Sequence of chain 1.B:
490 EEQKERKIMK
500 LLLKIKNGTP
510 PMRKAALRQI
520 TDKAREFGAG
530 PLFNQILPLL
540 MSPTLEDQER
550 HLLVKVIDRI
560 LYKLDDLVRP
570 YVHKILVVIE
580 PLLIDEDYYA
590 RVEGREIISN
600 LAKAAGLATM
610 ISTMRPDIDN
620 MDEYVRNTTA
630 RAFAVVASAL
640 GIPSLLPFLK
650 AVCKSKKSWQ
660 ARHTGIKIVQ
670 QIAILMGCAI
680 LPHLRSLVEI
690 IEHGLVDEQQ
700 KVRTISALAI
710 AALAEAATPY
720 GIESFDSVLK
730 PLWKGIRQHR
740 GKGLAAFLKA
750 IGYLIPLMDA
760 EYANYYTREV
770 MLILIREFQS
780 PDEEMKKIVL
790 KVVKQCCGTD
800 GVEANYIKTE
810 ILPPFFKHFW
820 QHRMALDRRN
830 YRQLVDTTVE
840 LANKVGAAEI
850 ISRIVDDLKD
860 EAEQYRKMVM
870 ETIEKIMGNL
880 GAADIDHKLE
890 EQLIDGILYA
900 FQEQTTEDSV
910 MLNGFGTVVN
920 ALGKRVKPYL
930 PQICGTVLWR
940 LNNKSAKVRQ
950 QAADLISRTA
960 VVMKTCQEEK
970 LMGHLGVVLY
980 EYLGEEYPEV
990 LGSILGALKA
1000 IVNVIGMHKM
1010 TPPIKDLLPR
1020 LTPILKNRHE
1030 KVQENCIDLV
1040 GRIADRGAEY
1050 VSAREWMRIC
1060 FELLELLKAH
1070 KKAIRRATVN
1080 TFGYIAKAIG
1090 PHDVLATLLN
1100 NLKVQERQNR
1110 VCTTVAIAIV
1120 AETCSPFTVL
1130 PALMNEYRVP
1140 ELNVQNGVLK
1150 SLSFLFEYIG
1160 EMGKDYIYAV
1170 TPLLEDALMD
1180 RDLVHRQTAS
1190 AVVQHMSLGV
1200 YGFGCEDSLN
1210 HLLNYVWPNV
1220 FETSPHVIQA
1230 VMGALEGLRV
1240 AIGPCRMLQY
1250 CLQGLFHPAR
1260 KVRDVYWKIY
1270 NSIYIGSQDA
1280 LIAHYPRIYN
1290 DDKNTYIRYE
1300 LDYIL

Sequence of chain 1.G:
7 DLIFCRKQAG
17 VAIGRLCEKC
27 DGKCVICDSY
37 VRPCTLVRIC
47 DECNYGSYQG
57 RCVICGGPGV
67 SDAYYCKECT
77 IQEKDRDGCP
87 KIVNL

The small molecule below binds the protein below.
Small molecule (SMILES): CC[C@H](O)[C@@H](C)[C@H]1O[C@@H]1C[C@@](C)(O)/C=C/C=C(\C)[C@H]1OC(=O)C[C@H](O)CC[C@@](C)(O)[C@@H](OC(=O)N2CCN(C3CCCCCC3)CC2)/C=C/[C@@H]1C

Binding-site contacts:
Ligand atom C27 contacts residue PHE1153 of chain 1.B at 3.4 Å (hydrophobic).
Ligand atom C31 contacts residue GLU1121 of chain 1.B at 3.4 Å.
Ligand atom C25 contacts residue PHE1153 of chain 1.B at 3.9 Å (hydrophobic).
Ligand atom O2 contacts residue TYR36 of chain 1.G at 3.4 Å.
Ligand atom C31 contacts residue TYR1157 of chain 1.B at 3.2 Å (hydrophobic).
Ligand atom C3 contacts residue LYS1071 of chain 1.B at 3.9 Å.
Ligand atom C17 contacts residue ARG1074 of chain 1.B at 3.9 Å.
Ligand atom C29 contacts residue ARG38 of chain 1.G at 3.9 Å.
Ligand atom O2 contacts residue ARG1074 of chain 1.B at 2.5 Å (salt-bridge).
Ligand atom C9 contacts residue TYR36 of chain 1.G at 3.5 Å (hydrophobic).
Ligand atom C39 contacts residue ARG38 of chain 1.G at 2.8 Å.
Ligand atom C16 contacts residue ARG1074 of chain 1.B at 3.9 Å.
Ligand atom C14 contacts residue ARG1074 of chain 1.B at 4.0 Å.
Ligand atom C15 contacts residue ARG1074 of chain 1.B at 3.8 Å.
Ligand atom O7 contacts residue LEU1066 of chain 1.B at 2.7 Å (h-bond).
Ligand atom C34 contacts residue GLU1121 of chain 1.B at 3.2 Å.
Ligand atom C40 contacts residue ARG38 of chain 1.G at 3.0 Å.
Ligand atom C30 contacts residue TYR1157 of chain 1.B at 2.9 Å (hydrophobic).
Ligand atom C8 contacts residue TYR36 of chain 1.G at 3.7 Å (hydrophobic).
Ligand atom N2 contacts residue GLU1121 of chain 1.B at 3.2 Å (salt-bridge).
Ligand atom C2 contacts residue ARG1074 of chain 1.B at 3.7 Å.
Ligand atom C20 contacts residue ARG1074 of chain 1.B at 3.9 Å.
Ligand atom C28 contacts residue PHE1153 of chain 1.B at 3.6 Å (hydrophobic).
Ligand atom O5 contacts residue TYR1157 of chain 1.B at 3.6 Å.
Ligand atom N1 contacts residue TYR1157 of chain 1.B at 3.9 Å.
Ligand atom C17 contacts residue TYR36 of chain 1.G at 3.8 Å (hydrophobic).
Ligand atom C26 contacts residue VAL1110 of chain 1.B at 3.7 Å (hydrophobic).
Ligand atom O6 contacts residue ARG38 of chain 1.G at 3.3 Å (salt-bridge).
Ligand atom C18 contacts residue LEU1066 of chain 1.B at 3.2 Å (hydrophobic).
Ligand atom C16 contacts residue TYR36 of chain 1.G at 3.3 Å (hydrophobic).
Ligand atom C1 contacts residue ARG1074 of chain 1.B at 3.2 Å.
Ligand atom O7 contacts residue LYS1067 of chain 1.B at 3.2 Å.
Ligand atom C19 contacts residue LEU1066 of chain 1.B at 3.4 Å (hydrophobic).
Ligand atom O4 contacts residue VAL1078 of chain 1.B at 3.8 Å.
Ligand atom C12 contacts residue PHE1153 of chain 1.B at 3.7 Å (hydrophobic).
Ligand atom C23 contacts residue TYR36 of chain 1.G at 3.9 Å (hydrophobic).
Ligand atom C13 contacts residue TYR36 of chain 1.G at 3.9 Å (hydrophobic).
Ligand atom C20 contacts residue LEU1066 of chain 1.B at 3.8 Å (hydrophobic).
Ligand atom C15 contacts residue LEU1066 of chain 1.B at 3.7 Å (hydrophobic).
Ligand atom C35 contacts residue GLU1121 of chain 1.B at 3.8 Å.